Sequence of chain 1.D:
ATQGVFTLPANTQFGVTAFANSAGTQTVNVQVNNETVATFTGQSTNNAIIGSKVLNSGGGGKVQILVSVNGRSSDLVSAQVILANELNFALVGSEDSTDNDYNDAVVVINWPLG

A small-molecule ligand and the protein it binds are described below.
Small molecule (SMILES): C[C@@H]1O[C@H](O)[C@@H](O)[C@H](O)[C@@H]1O

Binding-site contacts:
Ligand atom C2 contacts residue ASP104 of chain 1.D at 3.3 Å.
Ligand atom O5 contacts residue 7KT1 of chain 1.Q at 2.3 Å.
Ligand atom O2 contacts residue ASP96 of chain 1.D at 2.9 Å (salt-bridge).
Ligand atom O5 contacts residue ALA23 of chain 1.D at 3.0 Å (h-bond).
Ligand atom C3 contacts residue CA1 of chain 1.O at 3.5 Å.
Ligand atom C2 contacts residue SER22 of chain 1.D at 3.8 Å.
Ligand atom O2 contacts residue 7KT1 of chain 1.Q at 3.0 Å.
Ligand atom C4 contacts residue GLY114 of chain 1.C at 3.4 Å.
Ligand atom C5 contacts residue 7KT1 of chain 1.Q at 3.6 Å.
Ligand atom C2 contacts residue CA1 of chain 1.O at 3.9 Å.
Ligand atom O3 contacts residue ASP101 of chain 1.D at 2.9 Å (salt-bridge).
Ligand atom C3 contacts residue ASP99 of chain 1.D at 3.1 Å.
Ligand atom O4 contacts residue SER22 of chain 1.D at 3.4 Å.
Ligand atom C6 contacts residue THR45 of chain 1.D at 3.9 Å.
Ligand atom C2 contacts residue ASP96 of chain 1.D at 3.6 Å.
Ligand atom C1 contacts residue SER22 of chain 1.D at 3.8 Å.
Ligand atom C1 contacts residue 7KT1 of chain 1.Q at 1.5 Å.
Ligand atom O5 contacts residue SER22 of chain 1.D at 3.6 Å (h-bond).
Ligand atom O2 contacts residue ASP104 of chain 1.D at 3.2 Å (salt-bridge).
Ligand atom O2 contacts residue SER97 of chain 1.D at 3.2 Å.
Ligand atom C3 contacts residue CA1 of chain 1.N at 3.4 Å.
Ligand atom O4 contacts residue ASP104 of chain 1.D at 3.7 Å.
Ligand atom O2 contacts residue CA1 of chain 1.N at 2.5 Å.
Ligand atom O2 contacts residue GLU95 of chain 1.D at 3.5 Å (salt-bridge).
Ligand atom O3 contacts residue ASP99 of chain 1.D at 2.4 Å (salt-bridge).
Ligand atom O3 contacts residue CA1 of chain 1.O at 2.6 Å.
Ligand atom O4 contacts residue GLY114 of chain 1.C at 2.5 Å (h-bond).
Ligand atom O4 contacts residue CA1 of chain 1.O at 2.5 Å.
Ligand atom C3 contacts residue ASP104 of chain 1.D at 3.8 Å.
Ligand atom O3 contacts residue ASP104 of chain 1.D at 3.1 Å (salt-bridge).
Ligand atom C2 contacts residue CA1 of chain 1.N at 3.3 Å.
Ligand atom C5 contacts residue ALA23 of chain 1.D at 3.8 Å (hydrophobic).
Ligand atom C6 contacts residue GLY114 of chain 1.C at 3.6 Å.
Ligand atom C3 contacts residue 7KT1 of chain 1.Q at 3.8 Å.
Ligand atom C4 contacts residue CA1 of chain 1.O at 3.5 Å.
Ligand atom C6 contacts residue ALA23 of chain 1.D at 3.4 Å (hydrophobic).
Ligand atom C2 contacts residue 7KT1 of chain 1.Q at 2.5 Å.
Ligand atom O2 contacts residue ASP99 of chain 1.D at 3.5 Å (salt-bridge).
Ligand atom O3 contacts residue CA1 of chain 1.N at 2.5 Å.
Ligand atom O4 contacts residue ASN21 of chain 1.D at 3.0 Å (h-bond).

Sequence of chain 1.C:
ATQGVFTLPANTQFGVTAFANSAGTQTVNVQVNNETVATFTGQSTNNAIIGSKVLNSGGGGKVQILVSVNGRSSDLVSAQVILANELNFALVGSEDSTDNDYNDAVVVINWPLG